Sequence of chain 1.A:
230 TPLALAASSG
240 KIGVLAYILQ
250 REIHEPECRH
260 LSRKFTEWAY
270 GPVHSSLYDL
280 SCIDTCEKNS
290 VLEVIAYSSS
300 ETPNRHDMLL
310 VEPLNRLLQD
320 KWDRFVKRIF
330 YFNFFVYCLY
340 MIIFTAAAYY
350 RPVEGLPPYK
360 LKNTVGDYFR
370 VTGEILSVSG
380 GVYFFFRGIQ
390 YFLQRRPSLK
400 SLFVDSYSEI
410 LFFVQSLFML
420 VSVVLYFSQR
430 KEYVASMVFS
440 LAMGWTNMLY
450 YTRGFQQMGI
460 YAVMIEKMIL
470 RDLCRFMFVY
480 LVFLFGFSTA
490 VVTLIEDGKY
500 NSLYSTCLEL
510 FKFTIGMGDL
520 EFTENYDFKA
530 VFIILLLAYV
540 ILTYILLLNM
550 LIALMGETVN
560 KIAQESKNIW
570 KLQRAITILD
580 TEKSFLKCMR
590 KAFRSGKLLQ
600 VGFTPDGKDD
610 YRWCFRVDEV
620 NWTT

This protein binds this small molecule.
Small molecule (SMILES): CCCCCC(=O)OC[C@@H](COP(=O)(O)OCCN)OC(=O)CCCCC

Binding-site contacts:
Ligand atom C17 contacts residue ALA529 of chain 1.A at 4.3 Å (hydrophobic).
Ligand atom O27 contacts residue PHE527 of chain 1.A at 3.8 Å.
Ligand atom C21 contacts residue PHE527 of chain 1.A at 4.2 Å (hydrophobic).
Ligand atom C23 contacts residue VAL530 of chain 1.A at 4.3 Å (hydrophobic).
Ligand atom O20 contacts residue VAL530 of chain 1.A at 4.4 Å.
Ligand atom C09 contacts residue PHE527 of chain 1.A at 3.0 Å (hydrophobic).
Ligand atom O12 contacts residue ALA529 of chain 1.A at 4.1 Å.
Ligand atom C14 contacts residue ALA529 of chain 1.A at 3.7 Å (hydrophobic).
Ligand atom C26 contacts residue ILE533 of chain 1.A at 4.4 Å (hydrophobic).
Ligand atom C22 contacts residue ALA529 of chain 1.A at 4.3 Å (hydrophobic).
Ligand atom C13 contacts residue ALA529 of chain 1.A at 4.4 Å (hydrophobic).
Ligand atom C22 contacts residue VAL530 of chain 1.A at 4.5 Å (hydrophobic).
Ligand atom C21 contacts residue VAL530 of chain 1.A at 4.2 Å (hydrophobic).
Ligand atom C14 contacts residue 6OE1 of chain 1.U at 3.9 Å.
Ligand atom O27 contacts residue VAL530 of chain 1.A at 4.3 Å.
Ligand atom O07 contacts residue PHE527 of chain 1.A at 4.3 Å.
Ligand atom C26 contacts residue PHE438 of chain 1.C at 4.2 Å (hydrophobic).
Ligand atom C16 contacts residue ALA529 of chain 1.A at 4.5 Å (hydrophobic).
Ligand atom O20 contacts residue ALA529 of chain 1.A at 3.9 Å.
Ligand atom O08 contacts residue PHE527 of chain 1.A at 4.2 Å.
Ligand atom O06 contacts residue PHE527 of chain 1.A at 4.0 Å.
Ligand atom C10 contacts residue PHE527 of chain 1.A at 3.5 Å (hydrophobic).
Ligand atom C16 contacts residue 6OE1 of chain 1.U at 4.4 Å.
Ligand atom O20 contacts residue PHE527 of chain 1.A at 3.7 Å.

Sequence of chain 1.C:
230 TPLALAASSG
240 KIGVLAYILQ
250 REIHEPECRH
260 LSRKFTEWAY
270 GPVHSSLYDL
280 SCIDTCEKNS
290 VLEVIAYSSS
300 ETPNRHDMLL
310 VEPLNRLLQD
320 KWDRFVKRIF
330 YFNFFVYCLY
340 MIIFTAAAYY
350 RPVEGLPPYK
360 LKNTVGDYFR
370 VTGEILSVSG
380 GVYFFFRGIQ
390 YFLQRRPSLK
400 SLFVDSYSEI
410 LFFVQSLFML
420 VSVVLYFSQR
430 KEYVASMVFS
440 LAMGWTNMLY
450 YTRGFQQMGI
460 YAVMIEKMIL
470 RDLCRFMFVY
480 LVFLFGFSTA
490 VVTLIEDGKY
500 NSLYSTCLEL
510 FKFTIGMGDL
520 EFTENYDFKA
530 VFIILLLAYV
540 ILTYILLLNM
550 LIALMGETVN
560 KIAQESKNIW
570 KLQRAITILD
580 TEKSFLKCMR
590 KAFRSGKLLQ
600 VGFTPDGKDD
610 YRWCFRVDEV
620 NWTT